Sequence of chain 1.E:
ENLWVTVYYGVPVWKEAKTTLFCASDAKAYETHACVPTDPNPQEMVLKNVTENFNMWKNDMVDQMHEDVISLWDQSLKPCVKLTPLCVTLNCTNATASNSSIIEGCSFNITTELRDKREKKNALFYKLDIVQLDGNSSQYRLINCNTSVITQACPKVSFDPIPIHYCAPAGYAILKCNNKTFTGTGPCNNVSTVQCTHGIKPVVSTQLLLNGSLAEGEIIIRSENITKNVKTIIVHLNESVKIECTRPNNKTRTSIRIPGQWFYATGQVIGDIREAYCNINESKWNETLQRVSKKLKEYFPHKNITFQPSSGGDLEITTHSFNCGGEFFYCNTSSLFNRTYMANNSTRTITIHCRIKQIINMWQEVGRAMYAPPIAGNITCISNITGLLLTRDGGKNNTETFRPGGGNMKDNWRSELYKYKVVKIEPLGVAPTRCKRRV

This small molecule binds to this protein.
Small molecule (SMILES): CC(=O)N[C@H]1[C@H](O[C@H]2[C@H](O)[C@@H](NC(C)=O)CO[C@@H]2CO)O[C@H](CO)[C@@H](O)[C@@H]1O

Binding-site contacts:
Ligand atom N2 contacts residue GLU294 of chain 1.E at 2.9 Å (salt-bridge).
Ligand atom C7 contacts residue ASN298 of chain 1.E at 3.2 Å.
Ligand atom C2 contacts residue GLU294 of chain 1.E at 4.0 Å.
Ligand atom C1 contacts residue ARG351 of chain 1.E at 4.2 Å.
Ligand atom C1 contacts residue ASN298 of chain 1.E at 1.4 Å.
Ligand atom C5 contacts residue ARG351 of chain 1.E at 4.1 Å.
Ligand atom O3 contacts residue GLU294 of chain 1.E at 4.3 Å.
Ligand atom C3 contacts residue ASN298 of chain 1.E at 3.8 Å.
Ligand atom C7 contacts residue GLU294 of chain 1.E at 3.4 Å.
Ligand atom O5 contacts residue ARG351 of chain 1.E at 4.0 Å.
Ligand atom C2 contacts residue ASN298 of chain 1.E at 2.5 Å.
Ligand atom C5 contacts residue ASN298 of chain 1.E at 3.6 Å.
Ligand atom C8 contacts residue GLU294 of chain 1.E at 3.0 Å.
Ligand atom C1 contacts residue GLU294 of chain 1.E at 4.4 Å.
Ligand atom C8 contacts residue ASN298 of chain 1.E at 4.4 Å.
Ligand atom N2 contacts residue ASN298 of chain 1.E at 2.9 Å (h-bond).
Ligand atom O7 contacts residue SER295 of chain 1.E at 4.5 Å.
Ligand atom C6 contacts residue ARG351 of chain 1.E at 4.0 Å.
Ligand atom C3 contacts residue GLU294 of chain 1.E at 4.2 Å.
Ligand atom O5 contacts residue ASN298 of chain 1.E at 2.3 Å (h-bond).
Ligand atom C7 contacts residue SER295 of chain 1.E at 4.5 Å.
Ligand atom C8 contacts residue SER295 of chain 1.E at 4.0 Å.
Ligand atom C8 contacts residue ARG370 of chain 1.E at 4.2 Å.
Ligand atom O7 contacts residue ASN298 of chain 1.E at 3.0 Å (h-bond).
Ligand atom C4 contacts residue ASN298 of chain 1.E at 4.2 Å.